Binding-site contacts:
Ligand atom C10 contacts residue ASP139 of chain 1.B at 3.7 Å.
Ligand atom N19 contacts residue ASP139 of chain 1.B at 4.0 Å.
Ligand atom N21 contacts residue LEU194 of chain 1.B at 3.5 Å.
Ligand atom N21 contacts residue VAL116 of chain 1.B at 4.0 Å.
Ligand atom N19 contacts residue ALA89 of chain 1.B at 4.0 Å.
Ligand atom C10 contacts residue VAL141 of chain 1.B at 3.9 Å (hydrophobic).
Ligand atom CL1 contacts residue CYS205 of chain 1.B at 4.0 Å.
Ligand atom C5 contacts residue VAL141 of chain 1.B at 3.0 Å (hydrophobic).
Ligand atom C10 contacts residue ALA89 of chain 1.B at 3.7 Å (hydrophobic).
Ligand atom C1 contacts residue ILE68 of chain 1.B at 3.8 Å (hydrophobic).
Ligand atom C16 contacts residue GLN191 of chain 1.B at 3.9 Å.
Ligand atom N22 contacts residue PHE73 of chain 1.B at 3.8 Å.
Ligand atom C12 contacts residue CYS205 of chain 1.B at 3.8 Å (hydrophobic).
Ligand atom N19 contacts residue VAL141 of chain 1.B at 3.0 Å (h-bond).
Ligand atom C7 contacts residue LEU194 of chain 1.B at 3.8 Å (hydrophobic).
Ligand atom C4 contacts residue CYS205 of chain 1.B at 3.6 Å (hydrophobic).
Ligand atom C6 contacts residue ASP139 of chain 1.B at 3.6 Å.
Ligand atom CL1 contacts residue MET107 of chain 1.B at 3.6 Å.
Ligand atom C12 contacts residue LYS91 of chain 1.B at 4.0 Å.
Ligand atom N21 contacts residue ASP139 of chain 1.B at 2.8 Å (salt-bridge).
Ligand atom C9 contacts residue LEU194 of chain 1.B at 3.8 Å (hydrophobic).
Ligand atom C6 contacts residue LEU194 of chain 1.B at 3.6 Å (hydrophobic).
Ligand atom C10 contacts residue LEU194 of chain 1.B at 3.6 Å (hydrophobic).
Ligand atom N20 contacts residue ASP206 of chain 1.B at 3.6 Å (salt-bridge).
Ligand atom CL1 contacts residue GLU103 of chain 1.B at 3.5 Å.
Ligand atom CL1 contacts residue LYS91 of chain 1.B at 3.6 Å.
Ligand atom C1 contacts residue VAL141 of chain 1.B at 4.0 Å (hydrophobic).
Ligand atom N21 contacts residue ALA89 of chain 1.B at 3.6 Å.
Ligand atom N20 contacts residue LYS91 of chain 1.B at 3.5 Å (salt-bridge).
Ligand atom C17 contacts residue PHE73 of chain 1.B at 3.7 Å (hydrophobic).
Ligand atom CL1 contacts residue ASP206 of chain 1.B at 2.9 Å.
Ligand atom C8 contacts residue CYS205 of chain 1.B at 4.0 Å (hydrophobic).
Ligand atom C5 contacts residue TYR140 of chain 1.B at 3.6 Å (hydrophobic).
Ligand atom C6 contacts residue ALA89 of chain 1.B at 4.0 Å (hydrophobic).
Ligand atom N22 contacts residue ASP206 of chain 1.B at 3.5 Å (salt-bridge).
Ligand atom C12 contacts residue ASP206 of chain 1.B at 3.5 Å.
Ligand atom C11 contacts residue ASP206 of chain 1.B at 4.0 Å.
Ligand atom C14 contacts residue GLN191 of chain 1.B at 3.6 Å.
Ligand atom C6 contacts residue VAL116 of chain 1.B at 3.8 Å (hydrophobic).
Ligand atom N19 contacts residue TYR140 of chain 1.B at 3.6 Å.

Sequence of chain 1.B:
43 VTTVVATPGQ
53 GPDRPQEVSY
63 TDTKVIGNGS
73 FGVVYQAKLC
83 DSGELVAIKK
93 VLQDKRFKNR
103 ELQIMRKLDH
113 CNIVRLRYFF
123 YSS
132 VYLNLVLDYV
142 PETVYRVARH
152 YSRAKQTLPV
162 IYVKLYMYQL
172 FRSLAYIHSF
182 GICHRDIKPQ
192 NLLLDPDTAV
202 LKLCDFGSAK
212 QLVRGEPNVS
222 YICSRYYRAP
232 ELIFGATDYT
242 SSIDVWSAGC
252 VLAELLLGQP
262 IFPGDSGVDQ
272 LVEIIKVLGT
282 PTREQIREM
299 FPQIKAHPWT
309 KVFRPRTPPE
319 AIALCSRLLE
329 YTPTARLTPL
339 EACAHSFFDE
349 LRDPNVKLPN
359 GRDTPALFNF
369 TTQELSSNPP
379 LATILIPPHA

This small molecule binds to this protein.
Small molecule (SMILES): Clc1cc(-c2c[nH]c3ncccc23)cc(NC2CCCCC2)n1